Sequence of chain 1.I:
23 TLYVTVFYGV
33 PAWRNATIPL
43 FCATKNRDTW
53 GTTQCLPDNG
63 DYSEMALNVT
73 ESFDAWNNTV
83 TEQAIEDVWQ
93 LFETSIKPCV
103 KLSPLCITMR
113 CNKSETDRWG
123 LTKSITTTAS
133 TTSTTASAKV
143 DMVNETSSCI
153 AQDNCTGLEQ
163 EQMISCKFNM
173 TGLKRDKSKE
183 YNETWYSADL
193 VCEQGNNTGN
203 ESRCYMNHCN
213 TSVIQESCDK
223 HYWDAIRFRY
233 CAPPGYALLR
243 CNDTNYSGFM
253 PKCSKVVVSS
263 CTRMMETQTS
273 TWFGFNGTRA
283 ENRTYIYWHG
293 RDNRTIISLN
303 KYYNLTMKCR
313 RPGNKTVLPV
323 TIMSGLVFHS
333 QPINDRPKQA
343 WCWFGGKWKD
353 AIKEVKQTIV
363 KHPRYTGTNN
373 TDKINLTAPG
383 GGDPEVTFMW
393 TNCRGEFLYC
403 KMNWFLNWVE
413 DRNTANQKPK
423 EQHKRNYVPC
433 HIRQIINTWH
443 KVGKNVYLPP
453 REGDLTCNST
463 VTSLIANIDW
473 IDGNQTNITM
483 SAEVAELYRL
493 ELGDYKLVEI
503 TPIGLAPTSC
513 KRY

A small-molecule ligand and the protein it binds are described below.
Small molecule (SMILES): CC(=O)N[C@@H]1[C@@H](O)[C@H](O)[C@@H](CO)O[C@H]1O

Binding-site contacts:
Ligand atom O7 contacts residue ASN202 of chain 1.I at 4.2 Å.
Ligand atom C8 contacts residue THR200 of chain 1.I at 4.4 Å.
Ligand atom C4 contacts residue ASN202 of chain 1.I at 4.4 Å.
Ligand atom C2 contacts residue ASN202 of chain 1.I at 2.6 Å.
Ligand atom O7 contacts residue GLY201 of chain 1.I at 3.4 Å.
Ligand atom N2 contacts residue ASN202 of chain 1.I at 2.9 Å (h-bond).
Ligand atom C7 contacts residue ASN202 of chain 1.I at 3.9 Å.
Ligand atom C8 contacts residue GLY201 of chain 1.I at 3.8 Å.
Ligand atom O5 contacts residue ASN202 of chain 1.I at 2.5 Å (h-bond).
Ligand atom C5 contacts residue ASN202 of chain 1.I at 3.9 Å.
Ligand atom C1 contacts residue ASN202 of chain 1.I at 1.5 Å.
Ligand atom N2 contacts residue GLY201 of chain 1.I at 4.5 Å.
Ligand atom C3 contacts residue ASN202 of chain 1.I at 3.9 Å.
Ligand atom C7 contacts residue GLY201 of chain 1.I at 3.7 Å.